Sequence of chain 1.A:
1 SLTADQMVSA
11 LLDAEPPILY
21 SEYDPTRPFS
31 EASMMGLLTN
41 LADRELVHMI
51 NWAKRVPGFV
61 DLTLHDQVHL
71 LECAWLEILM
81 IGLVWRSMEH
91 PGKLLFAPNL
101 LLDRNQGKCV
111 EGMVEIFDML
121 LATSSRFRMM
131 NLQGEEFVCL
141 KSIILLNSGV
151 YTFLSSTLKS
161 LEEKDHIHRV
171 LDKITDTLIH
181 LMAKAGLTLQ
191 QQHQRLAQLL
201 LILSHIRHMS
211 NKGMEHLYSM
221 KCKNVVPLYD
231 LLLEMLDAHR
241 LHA

The protein below binds the small molecule below.
Small molecule (SMILES): C[C@H](CCc1ccc(O)cc1)NC(=O)Cc1c(-c2ccccc2)[nH]c2cc(OCCN3CCCCC3)ccc12

Binding-site contacts:
Ligand atom C3 contacts residue LEU79 of chain 1.A at 3.4 Å (hydrophobic).
Ligand atom C15 contacts residue GLY213 of chain 1.A at 3.4 Å.
Ligand atom C37 contacts residue TRP75 of chain 1.A at 3.8 Å (hydrophobic).
Ligand atom C33 contacts residue CYS222 of chain 1.A at 3.4 Å (hydrophobic).
Ligand atom C27 contacts residue HIS216 of chain 1.A at 3.8 Å.
Ligand atom C32 contacts residue CYS222 of chain 1.A at 3.2 Å (hydrophobic).
Ligand atom O14 contacts residue GLY213 of chain 1.A at 3.4 Å.
Ligand atom C29 contacts residue MET220 of chain 1.A at 3.4 Å (hydrophobic).
Ligand atom C4 contacts residue GLU45 of chain 1.A at 3.4 Å.
Ligand atom C11 contacts residue PHE117 of chain 1.A at 3.8 Å (hydrophobic).
Ligand atom C29 contacts residue VAL110 of chain 1.A at 3.7 Å (hydrophobic).
Ligand atom N18 contacts residue LEU217 of chain 1.A at 3.8 Å.
Ligand atom O5 contacts residue ARG86 of chain 1.A at 3.3 Å (salt-bridge).
Ligand atom C21 contacts residue CYS222 of chain 1.A at 3.7 Å (hydrophobic).
Ligand atom C28 contacts residue GLU111 of chain 1.A at 3.5 Å.
Ligand atom O14 contacts residue ILE116 of chain 1.A at 3.6 Å.
Ligand atom C20 contacts residue CYS222 of chain 1.A at 3.2 Å (hydrophobic).
Ligand atom C6 contacts residue GLU45 of chain 1.A at 3.4 Å.
Ligand atom O14 contacts residue MET80 of chain 1.A at 3.1 Å.
Ligand atom C24 contacts residue LEU217 of chain 1.A at 3.8 Å (hydrophobic).
Ligand atom N34 contacts residue ASP43 of chain 1.A at 2.9 Å (salt-bridge).
Ligand atom C35 contacts residue LYS223 of chain 1.A at 3.4 Å.
Ligand atom C20 contacts residue THR39 of chain 1.A at 3.7 Å.
Ligand atom C22 contacts residue TRP75 of chain 1.A at 3.8 Å (hydrophobic).
Ligand atom C38 contacts residue ASP43 of chain 1.A at 3.2 Å.
Ligand atom C4 contacts residue LEU79 of chain 1.A at 3.8 Å (hydrophobic).
Ligand atom C10 contacts residue ILE116 of chain 1.A at 3.8 Å (hydrophobic).
Ligand atom C39 contacts residue ASP43 of chain 1.A at 3.0 Å.
Ligand atom C27 contacts residue MET113 of chain 1.A at 3.8 Å (hydrophobic).
Ligand atom O5 contacts residue GLU45 of chain 1.A at 2.6 Å (salt-bridge).
Ligand atom C36 contacts residue LYS223 of chain 1.A at 3.7 Å.
Ligand atom C32 contacts residue THR39 of chain 1.A at 3.4 Å.
Ligand atom O31 contacts residue ALA42 of chain 1.A at 3.3 Å.
Ligand atom O31 contacts residue THR39 of chain 1.A at 3.5 Å.
Ligand atom C28 contacts residue HIS216 of chain 1.A at 3.7 Å.
Ligand atom C28 contacts residue MET220 of chain 1.A at 3.6 Å (hydrophobic).
Ligand atom C3 contacts residue LEU83 of chain 1.A at 3.8 Å (hydrophobic).
Ligand atom C11 contacts residue ILE116 of chain 1.A at 3.5 Å (hydrophobic).
Ligand atom C9 contacts residue PHE96 of chain 1.A at 3.8 Å (hydrophobic).
Ligand atom C19 contacts residue LEU217 of chain 1.A at 3.6 Å (hydrophobic).